This protein binds this small molecule.
Small molecule (SMILES): O=C(O)c1cccc(-c2cc(C(=O)O)ncc2C(=O)O)c1

Sequence of chain 1.B:
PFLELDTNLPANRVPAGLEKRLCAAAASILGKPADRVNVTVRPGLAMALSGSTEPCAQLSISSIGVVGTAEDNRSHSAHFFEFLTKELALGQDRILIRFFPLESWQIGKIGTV

Binding-site contacts:
Ligand atom NAM contacts residue ARG36 of chain 2.B at 3.4 Å (salt-bridge).
Ligand atom OAQ contacts residue LEU96 of chain 1.B at 4.2 Å.
Ligand atom CAP contacts residue LYS109 of chain 2.B at 3.9 Å.
Ligand atom CAP contacts residue ARG36 of chain 2.B at 3.9 Å.
Ligand atom CAN contacts residue ARG36 of chain 2.B at 3.2 Å.
Ligand atom CAD contacts residue ILE64 of chain 2.B at 3.8 Å (hydrophobic).
Ligand atom OAR contacts residue LYS109 of chain 2.B at 2.9 Å (salt-bridge).
Ligand atom CAB contacts residue LYS109 of chain 2.B at 4.0 Å.
Ligand atom OAT contacts residue SER62 of chain 2.B at 4.0 Å.
Ligand atom OAQ contacts residue LYS109 of chain 2.B at 3.9 Å.
Ligand atom CAK contacts residue ILE64 of chain 2.B at 3.9 Å (hydrophobic).
Ligand atom OAT contacts residue ILE64 of chain 2.B at 3.7 Å.
Ligand atom OAU contacts residue ILE64 of chain 2.B at 2.8 Å (h-bond).
Ligand atom CAC contacts residue ILE107 of chain 2.B at 3.7 Å (hydrophobic).
Ligand atom OAI contacts residue SER104 of chain 2.B at 3.3 Å.
Ligand atom CAE contacts residue ILE64 of chain 2.B at 4.3 Å (hydrophobic).
Ligand atom CAS contacts residue PRO1 of chain 2.B at 3.6 Å (hydrophobic).
Ligand atom OAQ contacts residue ARG36 of chain 2.B at 4.2 Å.
Ligand atom CAA contacts residue LYS109 of chain 2.B at 4.0 Å.
Ligand atom CAN contacts residue PRO1 of chain 2.B at 3.7 Å (hydrophobic).
Ligand atom CAB contacts residue ILE107 of chain 2.B at 3.6 Å (hydrophobic).
Ligand atom OAU contacts residue LYS32 of chain 2.B at 3.9 Å.
Ligand atom CAD contacts residue ILE107 of chain 2.B at 4.3 Å (hydrophobic).
Ligand atom OAT contacts residue SER63 of chain 2.B at 2.7 Å (h-bond).
Ligand atom CAJ contacts residue ILE107 of chain 2.B at 3.8 Å (hydrophobic).
Ligand atom CAL contacts residue PRO1 of chain 2.B at 3.6 Å (hydrophobic).
Ligand atom CAG contacts residue SER104 of chain 2.B at 3.6 Å.
Ligand atom OAU contacts residue SER63 of chain 2.B at 3.3 Å (h-bond).
Ligand atom OAR contacts residue ARG36 of chain 2.B at 3.3 Å.
Ligand atom CAF contacts residue SER104 of chain 2.B at 4.2 Å.
Ligand atom NAM contacts residue PHE2 of chain 2.B at 4.0 Å.
Ligand atom CAS contacts residue ILE64 of chain 2.B at 3.6 Å (hydrophobic).
Ligand atom CAE contacts residue SER104 of chain 2.B at 4.0 Å.
Ligand atom NAM contacts residue PRO1 of chain 2.B at 2.8 Å (h-bond).
Ligand atom CAA contacts residue ILE107 of chain 2.B at 3.9 Å (hydrophobic).
Ligand atom CAS contacts residue SER63 of chain 2.B at 3.5 Å.
Ligand atom CAK contacts residue ILE107 of chain 2.B at 3.7 Å (hydrophobic).
Ligand atom OAT contacts residue PRO1 of chain 2.B at 2.8 Å (h-bond).
Ligand atom CAN contacts residue PHE2 of chain 2.B at 4.1 Å (hydrophobic).
Ligand atom OAH contacts residue ILE64 of chain 2.B at 4.2 Å.

Sequence of chain 2.B:
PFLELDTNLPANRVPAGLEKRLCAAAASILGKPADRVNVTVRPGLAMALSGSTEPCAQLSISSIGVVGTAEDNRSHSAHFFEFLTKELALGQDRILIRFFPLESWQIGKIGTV